The protein below binds the small molecule below.
Small molecule (SMILES): NCCC[C@H](N)C(=O)O

Sequence of chain 1.A:
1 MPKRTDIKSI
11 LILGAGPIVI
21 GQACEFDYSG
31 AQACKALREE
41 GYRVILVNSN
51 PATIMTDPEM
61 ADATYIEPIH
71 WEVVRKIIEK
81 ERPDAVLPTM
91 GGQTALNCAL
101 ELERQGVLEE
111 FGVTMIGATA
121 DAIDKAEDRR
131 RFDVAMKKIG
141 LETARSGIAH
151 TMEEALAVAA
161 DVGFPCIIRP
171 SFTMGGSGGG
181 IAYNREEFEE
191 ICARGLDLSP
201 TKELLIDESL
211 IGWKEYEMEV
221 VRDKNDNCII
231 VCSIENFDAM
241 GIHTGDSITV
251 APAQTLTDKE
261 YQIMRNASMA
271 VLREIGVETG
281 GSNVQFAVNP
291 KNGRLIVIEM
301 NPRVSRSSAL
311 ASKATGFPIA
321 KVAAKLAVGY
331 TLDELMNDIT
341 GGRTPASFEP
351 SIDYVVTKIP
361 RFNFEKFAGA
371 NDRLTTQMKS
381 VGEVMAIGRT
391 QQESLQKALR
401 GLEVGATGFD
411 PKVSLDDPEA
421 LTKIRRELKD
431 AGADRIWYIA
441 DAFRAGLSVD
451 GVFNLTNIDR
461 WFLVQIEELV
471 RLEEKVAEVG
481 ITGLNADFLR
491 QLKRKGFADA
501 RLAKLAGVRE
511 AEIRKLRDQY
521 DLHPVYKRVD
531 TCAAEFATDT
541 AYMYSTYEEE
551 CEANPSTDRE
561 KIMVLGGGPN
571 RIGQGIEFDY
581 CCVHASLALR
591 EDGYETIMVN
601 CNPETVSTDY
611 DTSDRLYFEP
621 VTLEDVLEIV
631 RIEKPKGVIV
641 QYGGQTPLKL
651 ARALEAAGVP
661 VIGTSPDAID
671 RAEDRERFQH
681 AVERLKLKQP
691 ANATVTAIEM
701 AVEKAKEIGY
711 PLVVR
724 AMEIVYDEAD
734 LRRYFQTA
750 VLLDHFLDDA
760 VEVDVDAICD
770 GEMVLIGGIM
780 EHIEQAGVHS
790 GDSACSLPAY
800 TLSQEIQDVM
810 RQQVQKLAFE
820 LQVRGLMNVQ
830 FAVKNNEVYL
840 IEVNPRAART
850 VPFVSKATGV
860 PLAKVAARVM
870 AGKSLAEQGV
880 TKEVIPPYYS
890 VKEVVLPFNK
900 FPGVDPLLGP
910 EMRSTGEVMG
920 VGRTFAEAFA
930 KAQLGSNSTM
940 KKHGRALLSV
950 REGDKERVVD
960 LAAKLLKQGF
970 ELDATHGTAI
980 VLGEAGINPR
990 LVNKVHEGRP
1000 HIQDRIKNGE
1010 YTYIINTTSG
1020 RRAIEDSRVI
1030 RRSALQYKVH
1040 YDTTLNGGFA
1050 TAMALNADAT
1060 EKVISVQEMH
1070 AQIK

Binding-site contacts:
Ligand atom NE contacts residue ALA793 of chain 1.A at 3.8 Å.
Ligand atom CD contacts residue LEU895 of chain 1.A at 4.1 Å (hydrophobic).
Ligand atom C contacts residue THR1042 of chain 1.A at 3.5 Å.
Ligand atom O contacts residue THR1042 of chain 1.A at 2.8 Å (h-bond).
Ligand atom O contacts residue LEU907 of chain 1.A at 4.1 Å.
Ligand atom CG contacts residue GLU783 of chain 1.A at 4.4 Å.
Ligand atom O contacts residue TYR1040 of chain 1.A at 4.0 Å.
Ligand atom CD contacts residue LEU907 of chain 1.A at 3.2 Å (hydrophobic).
Ligand atom CB contacts residue LEU907 of chain 1.A at 4.1 Å (hydrophobic).
Ligand atom CA contacts residue TYR1040 of chain 1.A at 3.7 Å (hydrophobic).
Ligand atom OXT contacts residue TYR1040 of chain 1.A at 4.0 Å.
Ligand atom C contacts residue ASP1041 of chain 1.A at 4.1 Å.
Ligand atom N contacts residue HIS1039 of chain 1.A at 4.2 Å.
Ligand atom CD contacts residue GLU892 of chain 1.A at 3.7 Å.
Ligand atom CG contacts residue VAL893 of chain 1.A at 4.4 Å (hydrophobic).
Ligand atom CG contacts residue LEU907 of chain 1.A at 4.0 Å (hydrophobic).
Ligand atom CD contacts residue VAL893 of chain 1.A at 3.9 Å (hydrophobic).
Ligand atom O contacts residue ASP1041 of chain 1.A at 3.4 Å.
Ligand atom OXT contacts residue ASP1041 of chain 1.A at 4.5 Å.
Ligand atom NE contacts residue LEU907 of chain 1.A at 4.2 Å.
Ligand atom C contacts residue LEU907 of chain 1.A at 3.9 Å (hydrophobic).
Ligand atom OXT contacts residue LEU907 of chain 1.A at 3.6 Å.
Ligand atom OXT contacts residue THR1042 of chain 1.A at 2.8 Å (h-bond).
Ligand atom NE contacts residue GLU783 of chain 1.A at 3.0 Å (salt-bridge).
Ligand atom CG contacts residue LEU895 of chain 1.A at 3.7 Å (hydrophobic).
Ligand atom C contacts residue TYR1040 of chain 1.A at 3.8 Å (hydrophobic).
Ligand atom N contacts residue TYR1040 of chain 1.A at 2.5 Å (h-bond).
Ligand atom O contacts residue THR1043 of chain 1.A at 4.2 Å.
Ligand atom CD contacts residue ASP791 of chain 1.A at 3.2 Å.
Ligand atom NE contacts residue ASP791 of chain 1.A at 2.9 Å (salt-bridge).
Ligand atom CG contacts residue GLU892 of chain 1.A at 4.0 Å.
Ligand atom NE contacts residue SER792 of chain 1.A at 4.2 Å.
Ligand atom NE contacts residue VAL893 of chain 1.A at 3.7 Å.
Ligand atom NE contacts residue GLU892 of chain 1.A at 2.5 Å (salt-bridge).
Ligand atom CB contacts residue GLU783 of chain 1.A at 4.1 Å.
Ligand atom CD contacts residue GLU783 of chain 1.A at 3.6 Å.
Ligand atom N contacts residue ASP1041 of chain 1.A at 3.6 Å.